Binding-site contacts:
Ligand atom C16 contacts residue GLU243 of chain 2.A at 3.5 Å.
Ligand atom C26 contacts residue GLU243 of chain 2.A at 3.5 Å.
Ligand atom N21 contacts residue HEM1 of chain 2.B at 3.5 Å (h-bond).
Ligand atom N02 contacts residue TRP329 of chain 2.A at 3.5 Å.
Ligand atom C03 contacts residue TRP329 of chain 2.A at 3.2 Å (hydrophobic).
Ligand atom C24 contacts residue HEM1 of chain 2.B at 3.5 Å.
Ligand atom C16 contacts residue HEM1 of chain 2.B at 3.5 Å.
Ligand atom C25 contacts residue HEM1 of chain 2.B at 3.7 Å.
Ligand atom N01 contacts residue TRP329 of chain 2.A at 3.5 Å.
Ligand atom C27 contacts residue PHE235 of chain 2.A at 3.6 Å (hydrophobic).
Ligand atom N02 contacts residue HEM1 of chain 2.B at 3.0 Å (h-bond).
Ligand atom C06 contacts residue TRP329 of chain 2.A at 3.5 Å (hydrophobic).
Ligand atom N12 contacts residue HEM1 of chain 2.B at 3.0 Å (h-bond).
Ligand atom C23 contacts residue HEM1 of chain 2.B at 3.4 Å.
Ligand atom N22 contacts residue TRP238 of chain 2.A at 2.8 Å (h-bond).
Ligand atom N22 contacts residue TYR239 of chain 2.A at 3.6 Å.
Ligand atom C02 contacts residue HEM1 of chain 2.B at 3.6 Å.
Ligand atom C05 contacts residue TRP329 of chain 2.A at 3.7 Å (hydrophobic).
Ligand atom C04 contacts residue TRP329 of chain 2.A at 3.4 Å (hydrophobic).
Ligand atom C06 contacts residue ARG247 of chain 2.A at 3.5 Å.
Ligand atom O09 contacts residue HEM1 of chain 2.B at 3.0 Å (h-bond).
Ligand atom N22 contacts residue GLU243 of chain 2.A at 2.8 Å (salt-bridge).
Ligand atom C04 contacts residue ARG247 of chain 2.A at 3.7 Å.
Ligand atom C25 contacts residue ILE218 of chain 2.A at 3.7 Å (hydrophobic).
Ligand atom N22 contacts residue HEM1 of chain 2.B at 3.5 Å.
Ligand atom C22 contacts residue GLU243 of chain 2.A at 3.5 Å.
Ligand atom C26 contacts residue HEM1 of chain 2.B at 3.5 Å.
Ligand atom C03 contacts residue ARG247 of chain 2.A at 3.4 Å.
Ligand atom O15 contacts residue GLU243 of chain 2.A at 3.2 Å (salt-bridge).
Ligand atom C02 contacts residue ARG247 of chain 2.A at 3.3 Å.
Ligand atom C05 contacts residue ARG247 of chain 2.A at 3.7 Å.
Ligand atom N12 contacts residue GLU243 of chain 2.A at 2.9 Å (salt-bridge).
Ligand atom C08 contacts residue ARG247 of chain 2.A at 3.7 Å.
Ligand atom N01 contacts residue HEM1 of chain 2.B at 2.8 Å (h-bond).
Ligand atom N21 contacts residue GLU243 of chain 2.A at 2.7 Å (salt-bridge).
Ligand atom N01 contacts residue ARG247 of chain 2.A at 3.4 Å (salt-bridge).
Ligand atom C27 contacts residue HEM1 of chain 2.B at 3.3 Å.
Ligand atom C22 contacts residue HEM1 of chain 2.B at 3.6 Å.
Ligand atom C02 contacts residue TRP329 of chain 2.A at 3.4 Å (hydrophobic).
Ligand atom C27 contacts residue GLY237 of chain 2.A at 3.5 Å.

The small molecule below binds the protein below.
Small molecule (SMILES): Cc1cc(N)nc(COC[C@H](N)[C@H](C)OCc2cc(C)cc(N)n2)c1

Sequence of chain 2.A:
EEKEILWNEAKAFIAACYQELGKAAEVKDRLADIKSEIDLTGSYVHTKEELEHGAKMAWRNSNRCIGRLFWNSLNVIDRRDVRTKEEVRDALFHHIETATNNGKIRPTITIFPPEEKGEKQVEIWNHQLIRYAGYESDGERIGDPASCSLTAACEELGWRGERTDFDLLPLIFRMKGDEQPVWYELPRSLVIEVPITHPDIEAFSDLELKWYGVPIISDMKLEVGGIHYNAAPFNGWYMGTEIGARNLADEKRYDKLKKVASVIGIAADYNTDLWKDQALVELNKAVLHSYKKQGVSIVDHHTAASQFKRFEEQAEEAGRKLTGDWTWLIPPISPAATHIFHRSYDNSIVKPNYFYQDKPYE